Sequence of chain 1.J:
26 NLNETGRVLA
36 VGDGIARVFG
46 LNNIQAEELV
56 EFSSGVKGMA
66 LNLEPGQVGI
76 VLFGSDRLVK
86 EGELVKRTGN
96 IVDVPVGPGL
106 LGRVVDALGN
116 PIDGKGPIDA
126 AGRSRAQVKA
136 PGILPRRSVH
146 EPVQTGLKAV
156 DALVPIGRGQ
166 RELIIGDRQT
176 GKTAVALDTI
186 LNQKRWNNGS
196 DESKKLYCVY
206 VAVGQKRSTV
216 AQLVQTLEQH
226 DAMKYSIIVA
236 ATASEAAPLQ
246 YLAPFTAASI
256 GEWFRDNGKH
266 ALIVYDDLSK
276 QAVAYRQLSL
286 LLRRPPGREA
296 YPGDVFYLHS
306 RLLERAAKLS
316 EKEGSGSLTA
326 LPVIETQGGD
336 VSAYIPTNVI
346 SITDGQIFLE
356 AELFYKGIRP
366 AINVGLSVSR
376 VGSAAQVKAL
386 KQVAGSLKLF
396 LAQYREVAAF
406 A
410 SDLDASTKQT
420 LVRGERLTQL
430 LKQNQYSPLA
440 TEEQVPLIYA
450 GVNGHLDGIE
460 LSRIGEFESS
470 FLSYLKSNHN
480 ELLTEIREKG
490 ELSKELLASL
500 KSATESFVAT

A protein and the small-molecule ligand that binds it are described below.
Small molecule (SMILES): Nc1ncnc2c1ncn2[C@@H]1O[C@H](CO[P](=O)(O)O[P](=O)(O)NP(=O)(O)O)[C@@H](O)[C@H]1O

Sequence of chain 1.M:
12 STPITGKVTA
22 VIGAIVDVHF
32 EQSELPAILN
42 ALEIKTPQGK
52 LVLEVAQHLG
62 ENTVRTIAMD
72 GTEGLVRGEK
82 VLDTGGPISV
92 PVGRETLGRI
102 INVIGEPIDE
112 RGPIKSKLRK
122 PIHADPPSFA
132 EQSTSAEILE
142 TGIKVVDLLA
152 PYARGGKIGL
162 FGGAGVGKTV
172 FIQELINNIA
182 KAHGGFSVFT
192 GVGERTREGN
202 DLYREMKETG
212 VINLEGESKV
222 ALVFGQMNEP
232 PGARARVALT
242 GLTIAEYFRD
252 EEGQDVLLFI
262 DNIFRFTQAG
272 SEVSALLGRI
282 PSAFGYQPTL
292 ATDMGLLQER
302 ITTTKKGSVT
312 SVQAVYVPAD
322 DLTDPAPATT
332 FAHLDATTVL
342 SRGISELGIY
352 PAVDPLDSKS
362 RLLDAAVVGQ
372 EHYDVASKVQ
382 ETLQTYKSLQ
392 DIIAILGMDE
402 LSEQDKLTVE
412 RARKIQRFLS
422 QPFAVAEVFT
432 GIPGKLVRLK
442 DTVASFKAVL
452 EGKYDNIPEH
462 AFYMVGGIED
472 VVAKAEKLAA

Binding-site contacts:
Ligand atom N1 contacts residue GLN432 of chain 1.J at 3.4 Å (h-bond).
Ligand atom C8 contacts residue GLN434 of chain 1.J at 3.2 Å.
Ligand atom O5' contacts residue GLY176 of chain 1.J at 3.3 Å.
Ligand atom C8 contacts residue ALA179 of chain 1.J at 3.5 Å (hydrophobic).
Ligand atom N6 contacts residue GLN432 of chain 1.J at 3.1 Å (h-bond).
Ligand atom PG contacts residue GLN174 of chain 1.J at 3.8 Å.
Ligand atom PG contacts residue MG1 of chain 1.MA at 3.6 Å.
Ligand atom N3 contacts residue PHE359 of chain 1.J at 3.6 Å.
Ligand atom PA contacts residue GLY176 of chain 1.J at 3.6 Å.
Ligand atom O1B contacts residue LYS177 of chain 1.J at 3.1 Å (salt-bridge).
Ligand atom PB contacts residue LYS177 of chain 1.J at 3.6 Å.
Ligand atom O2G contacts residue MG1 of chain 1.MA at 2.2 Å.
Ligand atom C1' contacts residue PHE359 of chain 1.J at 3.7 Å (hydrophobic).
Ligand atom N7 contacts residue ALA179 of chain 1.J at 3.5 Å.
Ligand atom O1G contacts residue ARG173 of chain 1.J at 3.6 Å.
Ligand atom O2B contacts residue THR178 of chain 1.J at 2.9 Å (h-bond).
Ligand atom O1A contacts residue GLY176 of chain 1.J at 3.6 Å.
Ligand atom N1 contacts residue ARG364 of chain 1.J at 3.4 Å.
Ligand atom O1A contacts residue ALA179 of chain 1.J at 2.9 Å (h-bond).
Ligand atom N6 contacts residue ARG364 of chain 1.J at 3.8 Å.
Ligand atom N7 contacts residue GLN434 of chain 1.J at 3.6 Å.
Ligand atom PB contacts residue MG1 of chain 1.MA at 3.5 Å.
Ligand atom N3B contacts residue GLN174 of chain 1.J at 3.1 Å (h-bond).
Ligand atom C6 contacts residue GLN432 of chain 1.J at 3.7 Å.
Ligand atom O1B contacts residue GLN174 of chain 1.J at 3.8 Å.
Ligand atom O1B contacts residue GLY176 of chain 1.J at 3.5 Å (h-bond).
Ligand atom O4' contacts residue PHE359 of chain 1.J at 3.3 Å.
Ligand atom C2 contacts residue ARG364 of chain 1.J at 3.5 Å.
Ligand atom O3A contacts residue LYS177 of chain 1.J at 3.1 Å (salt-bridge).
Ligand atom O3A contacts residue GLY176 of chain 1.J at 2.9 Å (h-bond).
Ligand atom C2' contacts residue GLN434 of chain 1.J at 3.1 Å.
Ligand atom C4 contacts residue GLN434 of chain 1.J at 3.6 Å.
Ligand atom C1' contacts residue GLN434 of chain 1.J at 3.7 Å.
Ligand atom O1G contacts residue GLN174 of chain 1.J at 3.1 Å (h-bond).
Ligand atom O2' contacts residue GLN434 of chain 1.J at 2.9 Å (h-bond).
Ligand atom O2B contacts residue MG1 of chain 1.MA at 2.2 Å.
Ligand atom O1A contacts residue THR178 of chain 1.J at 3.7 Å.
Ligand atom N6 contacts residue PRO365 of chain 1.J at 3.4 Å (h-bond).
Ligand atom N9 contacts residue GLN434 of chain 1.J at 3.2 Å (h-bond).
Ligand atom O1B contacts residue THR175 of chain 1.J at 3.6 Å.